A small-molecule ligand and the protein it binds are described below.
Small molecule (SMILES): CC(C)n1nc(-c2cc3cc(O)ccc3[nH]2)c2c(N)ncnc21

Sequence of chain 1.C:
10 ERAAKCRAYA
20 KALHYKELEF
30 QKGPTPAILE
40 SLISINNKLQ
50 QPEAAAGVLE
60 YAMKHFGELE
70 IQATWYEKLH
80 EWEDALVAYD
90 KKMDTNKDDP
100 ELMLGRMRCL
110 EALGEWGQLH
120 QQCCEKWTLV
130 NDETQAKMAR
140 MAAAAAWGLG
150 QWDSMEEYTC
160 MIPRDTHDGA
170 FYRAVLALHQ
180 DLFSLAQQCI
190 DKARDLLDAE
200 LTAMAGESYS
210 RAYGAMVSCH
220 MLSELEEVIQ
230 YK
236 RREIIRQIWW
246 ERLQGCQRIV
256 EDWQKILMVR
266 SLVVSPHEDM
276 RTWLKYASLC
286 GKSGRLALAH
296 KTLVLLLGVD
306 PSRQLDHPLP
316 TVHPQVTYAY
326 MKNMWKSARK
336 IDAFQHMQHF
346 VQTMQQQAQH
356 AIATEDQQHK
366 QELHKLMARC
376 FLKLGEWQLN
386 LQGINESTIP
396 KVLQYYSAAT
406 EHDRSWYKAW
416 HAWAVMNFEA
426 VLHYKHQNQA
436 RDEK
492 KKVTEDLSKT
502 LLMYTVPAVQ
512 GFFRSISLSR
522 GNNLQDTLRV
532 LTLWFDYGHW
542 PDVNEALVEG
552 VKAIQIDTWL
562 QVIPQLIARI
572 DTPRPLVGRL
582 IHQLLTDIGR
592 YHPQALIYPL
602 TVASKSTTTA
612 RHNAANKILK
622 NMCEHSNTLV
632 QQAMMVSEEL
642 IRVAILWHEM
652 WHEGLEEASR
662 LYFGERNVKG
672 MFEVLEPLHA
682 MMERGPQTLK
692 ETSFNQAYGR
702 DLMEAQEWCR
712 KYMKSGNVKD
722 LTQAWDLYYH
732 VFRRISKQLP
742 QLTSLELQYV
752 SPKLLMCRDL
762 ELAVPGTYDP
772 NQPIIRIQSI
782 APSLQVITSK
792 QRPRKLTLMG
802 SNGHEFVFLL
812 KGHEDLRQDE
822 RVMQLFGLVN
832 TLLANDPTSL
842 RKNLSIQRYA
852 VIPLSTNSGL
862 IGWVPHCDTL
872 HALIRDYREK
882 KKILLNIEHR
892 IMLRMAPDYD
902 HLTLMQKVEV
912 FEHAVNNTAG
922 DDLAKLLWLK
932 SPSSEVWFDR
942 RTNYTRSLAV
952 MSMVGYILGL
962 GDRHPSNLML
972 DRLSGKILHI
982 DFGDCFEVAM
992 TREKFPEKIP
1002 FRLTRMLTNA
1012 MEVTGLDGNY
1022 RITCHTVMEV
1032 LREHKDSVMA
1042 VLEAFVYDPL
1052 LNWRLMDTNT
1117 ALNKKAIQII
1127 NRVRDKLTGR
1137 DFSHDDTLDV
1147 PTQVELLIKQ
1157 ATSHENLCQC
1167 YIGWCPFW

Binding-site contacts:
Ligand atom N5 contacts residue LEU810 of chain 1.C at 3.9 Å.
Ligand atom C16 contacts residue ILE981 of chain 1.C at 3.3 Å (hydrophobic).
Ligand atom N3 contacts residue ILE981 of chain 1.C at 3.8 Å.
Ligand atom C12 contacts residue LEU810 of chain 1.C at 3.8 Å (hydrophobic).
Ligand atom C21 contacts residue ASP982 of chain 1.C at 3.7 Å.
Ligand atom N7 contacts residue GLY863 of chain 1.C at 3.1 Å (h-bond).
Ligand atom C8 contacts residue MET970 of chain 1.C at 3.7 Å (hydrophobic).
Ligand atom N5 contacts residue ILE981 of chain 1.C at 3.9 Å.
Ligand atom C11 contacts residue MET970 of chain 1.C at 3.9 Å (hydrophobic).
Ligand atom C10 contacts residue LEU810 of chain 1.C at 3.7 Å (hydrophobic).
Ligand atom O1 contacts residue PHE983 of chain 1.C at 3.4 Å.
Ligand atom C17 contacts residue ILE981 of chain 1.C at 3.6 Å (hydrophobic).
Ligand atom C17 contacts residue ILE862 of chain 1.C at 3.8 Å (hydrophobic).
Ligand atom C20 contacts residue ILE862 of chain 1.C at 3.9 Å (hydrophobic).
Ligand atom C23 contacts residue ASP982 of chain 1.C at 3.5 Å.
Ligand atom C20 contacts residue TYR850 of chain 1.C at 3.6 Å (hydrophobic).
Ligand atom C15 contacts residue VAL865 of chain 1.C at 3.5 Å (hydrophobic).
Ligand atom N3 contacts residue MET970 of chain 1.C at 3.7 Å.
Ligand atom C21 contacts residue ILE862 of chain 1.C at 3.9 Å (hydrophobic).
Ligand atom N5 contacts residue LYS812 of chain 1.C at 3.9 Å.
Ligand atom O1 contacts residue ASP820 of chain 1.C at 2.6 Å (salt-bridge).
Ligand atom C12 contacts residue ILE981 of chain 1.C at 3.6 Å (hydrophobic).
Ligand atom C18 contacts residue ILE981 of chain 1.C at 3.8 Å (hydrophobic).
Ligand atom N2 contacts residue MET970 of chain 1.C at 3.5 Å.
Ligand atom C9 contacts residue ILE981 of chain 1.C at 3.9 Å (hydrophobic).
Ligand atom C9 contacts residue LEU810 of chain 1.C at 3.4 Å (hydrophobic).
Ligand atom C22 contacts residue ASP820 of chain 1.C at 3.3 Å.
Ligand atom C19 contacts residue VAL865 of chain 1.C at 3.2 Å (hydrophobic).
Ligand atom N7 contacts residue ILE862 of chain 1.C at 3.6 Å.
Ligand atom N6 contacts residue VAL865 of chain 1.C at 2.8 Å (h-bond).
Ligand atom N3 contacts residue LEU810 of chain 1.C at 3.7 Å.
Ligand atom N7 contacts residue VAL865 of chain 1.C at 3.4 Å.
Ligand atom N4 contacts residue TRP864 of chain 1.C at 3.5 Å.
Ligand atom C16 contacts residue ILE862 of chain 1.C at 3.8 Å (hydrophobic).
Ligand atom C21 contacts residue LYS812 of chain 1.C at 3.9 Å.
Ligand atom C13 contacts residue MET970 of chain 1.C at 3.7 Å (hydrophobic).
Ligand atom N6 contacts residue TRP864 of chain 1.C at 3.6 Å.
Ligand atom C22 contacts residue ASP982 of chain 1.C at 3.7 Å.
Ligand atom C19 contacts residue TRP864 of chain 1.C at 3.4 Å (hydrophobic).
Ligand atom C23 contacts residue ASP820 of chain 1.C at 3.1 Å.